The small molecule below binds the protein below.
Small molecule (SMILES): CC(=O)N[C@@H]1[C@@H](O)[C@H](O)[C@@H](CO)O[C@H]1O

Sequence of chain 1.D:
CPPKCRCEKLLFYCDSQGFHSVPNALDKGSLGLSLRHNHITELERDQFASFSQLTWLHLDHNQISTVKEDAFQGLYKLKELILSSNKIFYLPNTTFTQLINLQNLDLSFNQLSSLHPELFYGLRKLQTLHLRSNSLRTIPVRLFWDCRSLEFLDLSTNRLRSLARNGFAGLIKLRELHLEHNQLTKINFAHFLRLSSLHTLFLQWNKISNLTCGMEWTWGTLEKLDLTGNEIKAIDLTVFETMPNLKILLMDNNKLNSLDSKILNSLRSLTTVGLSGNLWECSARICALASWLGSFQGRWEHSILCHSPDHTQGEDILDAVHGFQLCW

Binding-site contacts:
Ligand atom C8 contacts residue ASN93 of chain 1.D at 4.3 Å.
Ligand atom O7 contacts residue ASN93 of chain 1.D at 3.4 Å (h-bond).
Ligand atom C5 contacts residue ASN93 of chain 1.D at 3.8 Å.
Ligand atom O5 contacts residue ASN93 of chain 1.D at 2.5 Å (h-bond).
Ligand atom C3 contacts residue ASN93 of chain 1.D at 3.7 Å.
Ligand atom C7 contacts residue ASN93 of chain 1.D at 3.2 Å.
Ligand atom C7 contacts residue GLU118 of chain 1.D at 4.0 Å.
Ligand atom C2 contacts residue ASN93 of chain 1.D at 2.4 Å.
Ligand atom C4 contacts residue ASN93 of chain 1.D at 4.3 Å.
Ligand atom O7 contacts residue HIS116 of chain 1.D at 3.8 Å.
Ligand atom N2 contacts residue ASN93 of chain 1.D at 2.7 Å (h-bond).
Ligand atom C8 contacts residue GLU118 of chain 1.D at 3.2 Å.
Ligand atom C1 contacts residue HIS116 of chain 1.D at 4.4 Å.
Ligand atom O7 contacts residue GLU118 of chain 1.D at 3.8 Å.
Ligand atom C1 contacts residue ASN93 of chain 1.D at 1.4 Å.